The small molecule below binds the protein below.
Small molecule (SMILES): CC(=O)N[C@H]1[C@H](O[C@H]2[C@H](O)[C@@H](NC(C)=O)CO[C@@H]2CO)O[C@H](CO)[C@@H](O[C@@H]2O[C@H](CO[C@H]3O[C@H](CO)[C@@H](O)[C@H](O)[C@@H]3O)[C@@H](O)[C@H](O[C@H]3O[C@H](CO)[C@@H](O)[C@H](O)[C@@H]3O[C@H]3O[C@H](CO)[C@@H](O)[C@H](O)[C@@H]3O)[C@@H]2O)[C@@H]1O

Binding-site contacts:
Ligand atom O6 contacts residue ASN393 of chain 1.D at 4.0 Å.
Ligand atom C3 contacts residue ASP352 of chain 1.D at 4.1 Å.
Ligand atom C3 contacts residue ARG392 of chain 1.D at 4.5 Å.
Ligand atom O5 contacts residue ASP352 of chain 1.D at 4.1 Å.
Ligand atom O5 contacts residue ASP391 of chain 1.D at 4.2 Å.
Ligand atom O6 contacts residue ASP391 of chain 1.D at 4.2 Å.
Ligand atom C3 contacts residue ASN355 of chain 1.D at 3.8 Å.
Ligand atom O5 contacts residue ILE354 of chain 1.D at 4.4 Å.
Ligand atom C7 contacts residue ARG392 of chain 1.D at 3.6 Å.
Ligand atom O5 contacts residue ASN355 of chain 1.D at 2.3 Å (h-bond).
Ligand atom C7 contacts residue ASN355 of chain 1.D at 3.0 Å.
Ligand atom C4 contacts residue ASN355 of chain 1.D at 4.2 Å.
Ligand atom C6 contacts residue ASP352 of chain 1.D at 4.2 Å.
Ligand atom O6 contacts residue GLU390 of chain 1.D at 3.1 Å (salt-bridge).
Ligand atom C4 contacts residue GLU390 of chain 1.D at 3.9 Å.
Ligand atom C1 contacts residue ASP391 of chain 1.D at 4.2 Å.
Ligand atom O3 contacts residue ASN393 of chain 1.D at 3.9 Å.
Ligand atom N2 contacts residue ASN355 of chain 1.D at 3.0 Å (h-bond).
Ligand atom C6 contacts residue GLU390 of chain 1.D at 3.3 Å.
Ligand atom N2 contacts residue ARG392 of chain 1.D at 3.9 Å.
Ligand atom C5 contacts residue ASP391 of chain 1.D at 3.8 Å.
Ligand atom O7 contacts residue ASN355 of chain 1.D at 2.6 Å (h-bond).
Ligand atom O7 contacts residue ARG392 of chain 1.D at 2.8 Å.
Ligand atom C4 contacts residue ASP352 of chain 1.D at 4.3 Å.
Ligand atom C1 contacts residue ASN355 of chain 1.D at 1.4 Å.
Ligand atom C2 contacts residue ASN355 of chain 1.D at 2.5 Å.
Ligand atom O5 contacts residue GLU390 of chain 1.D at 2.7 Å (salt-bridge).
Ligand atom O7 contacts residue ASP352 of chain 1.D at 3.4 Å.
Ligand atom O2 contacts residue ASN393 of chain 1.D at 3.7 Å.
Ligand atom O6 contacts residue ARG392 of chain 1.D at 4.4 Å.
Ligand atom C2 contacts residue ARG392 of chain 1.D at 3.7 Å.
Ligand atom O3 contacts residue ARG392 of chain 1.D at 4.1 Å.
Ligand atom C1 contacts residue GLU390 of chain 1.D at 3.7 Å.
Ligand atom C1 contacts residue ASP352 of chain 1.D at 3.9 Å.
Ligand atom O4 contacts residue ASP352 of chain 1.D at 4.4 Å.
Ligand atom C5 contacts residue GLU390 of chain 1.D at 3.6 Å.
Ligand atom C8 contacts residue ASN355 of chain 1.D at 3.9 Å.
Ligand atom C5 contacts residue ASP352 of chain 1.D at 3.7 Å.
Ligand atom C5 contacts residue ASN355 of chain 1.D at 3.6 Å.
Ligand atom O3 contacts residue ASP391 of chain 1.D at 4.4 Å.

Sequence of chain 1.D:
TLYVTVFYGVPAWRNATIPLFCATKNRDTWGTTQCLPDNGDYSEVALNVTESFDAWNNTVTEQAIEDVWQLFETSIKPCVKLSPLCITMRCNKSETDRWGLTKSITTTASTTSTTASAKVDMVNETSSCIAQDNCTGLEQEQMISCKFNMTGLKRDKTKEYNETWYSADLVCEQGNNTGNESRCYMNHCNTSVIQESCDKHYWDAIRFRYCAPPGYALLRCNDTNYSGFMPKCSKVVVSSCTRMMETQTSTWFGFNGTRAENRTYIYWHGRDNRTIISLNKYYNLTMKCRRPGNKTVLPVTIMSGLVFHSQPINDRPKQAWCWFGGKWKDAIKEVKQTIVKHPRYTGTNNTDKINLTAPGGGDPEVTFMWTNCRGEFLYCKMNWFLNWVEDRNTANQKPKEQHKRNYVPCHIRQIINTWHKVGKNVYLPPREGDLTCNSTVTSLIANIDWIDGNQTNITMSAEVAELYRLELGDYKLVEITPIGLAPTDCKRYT